Sequence of chain 1.F:
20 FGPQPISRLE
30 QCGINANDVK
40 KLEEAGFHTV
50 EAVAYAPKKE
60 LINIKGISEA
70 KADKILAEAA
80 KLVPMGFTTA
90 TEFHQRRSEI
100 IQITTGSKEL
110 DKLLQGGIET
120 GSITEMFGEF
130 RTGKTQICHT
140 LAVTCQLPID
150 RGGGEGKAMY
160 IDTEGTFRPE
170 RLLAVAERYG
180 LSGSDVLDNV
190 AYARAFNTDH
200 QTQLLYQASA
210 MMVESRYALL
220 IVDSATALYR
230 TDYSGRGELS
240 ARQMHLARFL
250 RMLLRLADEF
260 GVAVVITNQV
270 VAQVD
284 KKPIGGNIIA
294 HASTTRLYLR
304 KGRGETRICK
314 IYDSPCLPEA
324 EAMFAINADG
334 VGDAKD

Binding-site contacts:
Ligand atom O1B contacts residue LYS133 of chain 1.F at 3.0 Å (salt-bridge).
Ligand atom PB contacts residue LYS133 of chain 1.F at 3.5 Å.
Ligand atom O5' contacts residue GLY132 of chain 1.F at 3.3 Å.
Ligand atom C6 contacts residue PRO321 of chain 1.G at 3.6 Å (hydrophobic).
Ligand atom O2' contacts residue TYR315 of chain 1.G at 3.2 Å (h-bond).
Ligand atom C5' contacts residue GLN135 of chain 1.F at 3.5 Å.
Ligand atom O3' contacts residue ARG310 of chain 1.F at 3.4 Å (salt-bridge).
Ligand atom PB contacts residue THR134 of chain 1.F at 3.3 Å.
Ligand atom C8 contacts residue LEU320 of chain 1.G at 3.4 Å (hydrophobic).
Ligand atom O1A contacts residue THR134 of chain 1.F at 3.6 Å.
Ligand atom N1 contacts residue ASN330 of chain 1.F at 3.6 Å (h-bond).
Ligand atom O3A contacts residue GLY132 of chain 1.F at 3.4 Å (h-bond).
Ligand atom O1A contacts residue GLY132 of chain 1.F at 3.3 Å.
Ligand atom N3 contacts residue ILE329 of chain 1.F at 3.5 Å.
Ligand atom O3' contacts residue ARG130 of chain 1.F at 3.2 Å (salt-bridge).
Ligand atom N7 contacts residue CYS319 of chain 1.G at 3.5 Å (h-bond).
Ligand atom N3B contacts residue LYS133 of chain 1.F at 3.1 Å (salt-bridge).
Ligand atom N6 contacts residue CYS319 of chain 1.G at 3.4 Å (h-bond).
Ligand atom O3G contacts residue HIS294 of chain 1.G at 3.5 Å.
Ligand atom O5' contacts residue ARG130 of chain 1.F at 2.9 Å (salt-bridge).
Ligand atom C8 contacts residue SER317 of chain 1.G at 3.0 Å.
Ligand atom C5 contacts residue LEU320 of chain 1.G at 3.7 Å (hydrophobic).
Ligand atom C2 contacts residue PRO321 of chain 1.G at 3.6 Å (hydrophobic).
Ligand atom O2G contacts residue SER296 of chain 1.G at 3.7 Å.
Ligand atom C5' contacts residue ARG130 of chain 1.F at 3.5 Å.
Ligand atom C2 contacts residue ASN330 of chain 1.F at 3.6 Å.
Ligand atom C5 contacts residue PRO321 of chain 1.G at 3.6 Å (hydrophobic).
Ligand atom N1 contacts residue ALA331 of chain 1.F at 3.6 Å.
Ligand atom O1G contacts residue THR134 of chain 1.F at 2.7 Å (h-bond).
Ligand atom C4' contacts residue ARG130 of chain 1.F at 3.6 Å.
Ligand atom N7 contacts residue LEU320 of chain 1.G at 3.4 Å.
Ligand atom O1B contacts residue THR134 of chain 1.F at 2.8 Å (h-bond).
Ligand atom N7 contacts residue PRO318 of chain 1.G at 3.0 Å (h-bond).
Ligand atom N3 contacts residue PRO321 of chain 1.G at 3.6 Å.
Ligand atom O3A contacts residue ARG130 of chain 1.F at 3.5 Å (salt-bridge).
Ligand atom N6 contacts residue ARG170 of chain 1.F at 3.2 Å (salt-bridge).
Ligand atom O2B contacts residue THR134 of chain 1.F at 2.9 Å (h-bond).
Ligand atom O1A contacts residue GLN135 of chain 1.F at 3.0 Å (h-bond).
Ligand atom C8 contacts residue PRO318 of chain 1.G at 3.4 Å (hydrophobic).
Ligand atom O2A contacts residue ASP316 of chain 1.G at 3.1 Å (salt-bridge).

The protein below binds the small molecule below.
Small molecule (SMILES): Nc1ncnc2c1ncn2[C@@H]1O[C@H](CO[P](=O)(O)O[P](=O)(O)NP(=O)(O)O)[C@@H](O)[C@H]1O

Sequence of chain 1.G:
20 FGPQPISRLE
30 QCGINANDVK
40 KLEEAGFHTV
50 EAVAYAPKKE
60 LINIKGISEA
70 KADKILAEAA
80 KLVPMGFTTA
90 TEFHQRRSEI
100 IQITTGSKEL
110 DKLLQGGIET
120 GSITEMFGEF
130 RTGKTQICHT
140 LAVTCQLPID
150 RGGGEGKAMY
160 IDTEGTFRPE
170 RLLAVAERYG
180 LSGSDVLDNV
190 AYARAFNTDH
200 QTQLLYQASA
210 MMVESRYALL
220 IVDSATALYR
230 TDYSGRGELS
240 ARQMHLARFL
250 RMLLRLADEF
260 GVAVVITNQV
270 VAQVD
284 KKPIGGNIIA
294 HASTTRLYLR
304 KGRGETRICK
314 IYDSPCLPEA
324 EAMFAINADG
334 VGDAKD